A small-molecule ligand and the protein it binds are described below.
Small molecule (SMILES): CC(C)CCC[C@@H](C)[C@H]1CC[C@H]2[C@@H]3CC=C4C[C@@H](O)CC[C@]4(C)[C@H]3CC[C@]12C

Sequence of chain 1.E:
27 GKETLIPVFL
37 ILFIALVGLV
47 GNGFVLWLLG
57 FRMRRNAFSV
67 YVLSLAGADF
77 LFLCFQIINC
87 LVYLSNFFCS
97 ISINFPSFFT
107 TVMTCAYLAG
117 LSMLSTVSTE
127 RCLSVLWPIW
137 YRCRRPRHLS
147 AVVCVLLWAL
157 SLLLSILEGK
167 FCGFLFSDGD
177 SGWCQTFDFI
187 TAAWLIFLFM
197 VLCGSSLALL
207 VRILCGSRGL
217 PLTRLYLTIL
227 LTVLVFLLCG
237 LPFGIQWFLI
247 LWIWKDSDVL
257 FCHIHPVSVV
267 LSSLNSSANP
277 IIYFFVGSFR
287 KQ

Binding-site contacts:
Ligand atom C6 contacts residue LEU69 of chain 1.E at 3.7 Å (hydrophobic).
Ligand atom C24 contacts residue TRP154 of chain 1.E at 4.3 Å (hydrophobic).
Ligand atom C18 contacts residue TRP154 of chain 1.E at 3.5 Å (hydrophobic).
Ligand atom O1 contacts residue VAL66 of chain 1.E at 4.4 Å.
Ligand atom C27 contacts residue ALA155 of chain 1.E at 4.5 Å (hydrophobic).
Ligand atom C26 contacts residue ALA155 of chain 1.E at 4.1 Å (hydrophobic).
Ligand atom C2 contacts residue ALA147 of chain 1.E at 4.3 Å (hydrophobic).
Ligand atom C4 contacts residue VAL66 of chain 1.E at 4.0 Å (hydrophobic).
Ligand atom C7 contacts residue LEU69 of chain 1.E at 4.3 Å (hydrophobic).
Ligand atom C19 contacts residue CYS150 of chain 1.E at 3.8 Å (hydrophobic).
Ligand atom C26 contacts residue VAL151 of chain 1.E at 4.5 Å (hydrophobic).
Ligand atom C27 contacts residue LEU158 of chain 1.E at 3.8 Å (hydrophobic).
Ligand atom C16 contacts residue TRP154 of chain 1.E at 4.1 Å (hydrophobic).
Ligand atom C19 contacts residue VAL66 of chain 1.E at 4.2 Å (hydrophobic).
Ligand atom C19 contacts residue ALA147 of chain 1.E at 4.4 Å (hydrophobic).
Ligand atom C22 contacts residue TRP154 of chain 1.E at 4.0 Å (hydrophobic).
Ligand atom C21 contacts residue TRP154 of chain 1.E at 4.3 Å (hydrophobic).
Ligand atom C11 contacts residue VAL151 of chain 1.E at 4.2 Å (hydrophobic).
Ligand atom C18 contacts residue CYS150 of chain 1.E at 3.7 Å (hydrophobic).